A small-molecule ligand and the protein it binds are described below.
Small molecule (SMILES): CC(=O)N[C@H]1[C@H](O[C@H]2[C@H](O[C@@H]3O[C@@H](C)[C@@H](O)[C@@H](O)[C@@H]3O)[C@@H](NC(C)=O)CO[C@@H]2CO)O[C@H](CO)[C@@H](O[C@@H]2O[C@H](CO)[C@@H](O)[C@H](O)[C@@H]2O)[C@@H]1O

Sequence of chain 1.B:
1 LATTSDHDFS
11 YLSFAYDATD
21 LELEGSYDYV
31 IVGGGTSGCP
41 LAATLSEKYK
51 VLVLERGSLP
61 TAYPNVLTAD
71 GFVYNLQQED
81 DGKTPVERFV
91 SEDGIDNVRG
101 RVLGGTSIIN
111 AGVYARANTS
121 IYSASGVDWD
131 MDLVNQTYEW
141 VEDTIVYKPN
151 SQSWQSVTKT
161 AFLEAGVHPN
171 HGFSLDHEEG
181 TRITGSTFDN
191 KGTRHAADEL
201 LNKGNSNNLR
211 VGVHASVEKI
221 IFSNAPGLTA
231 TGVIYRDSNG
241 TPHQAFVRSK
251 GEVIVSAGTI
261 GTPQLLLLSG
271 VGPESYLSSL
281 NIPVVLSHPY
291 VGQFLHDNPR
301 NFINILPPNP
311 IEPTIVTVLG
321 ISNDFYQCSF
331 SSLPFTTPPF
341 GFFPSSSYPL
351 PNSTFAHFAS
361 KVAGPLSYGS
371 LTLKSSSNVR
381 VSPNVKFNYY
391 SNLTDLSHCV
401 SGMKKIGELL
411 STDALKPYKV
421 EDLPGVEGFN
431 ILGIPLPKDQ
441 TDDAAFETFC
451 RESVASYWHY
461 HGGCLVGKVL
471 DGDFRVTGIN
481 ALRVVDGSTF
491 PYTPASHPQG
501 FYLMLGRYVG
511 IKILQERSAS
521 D

Binding-site contacts:
Ligand atom C5 contacts residue ASN392 of chain 1.B at 3.7 Å.
Ligand atom O5 contacts residue ASN392 of chain 1.B at 2.4 Å (h-bond).
Ligand atom C7 contacts residue ASN392 of chain 1.B at 3.4 Å.
Ligand atom N2 contacts residue ASN392 of chain 1.B at 2.9 Å (h-bond).
Ligand atom O7 contacts residue ASN392 of chain 1.B at 3.3 Å (h-bond).
Ligand atom C4 contacts residue ASN392 of chain 1.B at 4.2 Å.
Ligand atom C2 contacts residue ASN392 of chain 1.B at 2.4 Å.
Ligand atom C3 contacts residue ASN392 of chain 1.B at 3.8 Å.
Ligand atom O6 contacts residue LEU366 of chain 1.B at 3.7 Å.
Ligand atom O5 contacts residue LEU366 of chain 1.B at 3.5 Å.
Ligand atom C5 contacts residue LEU366 of chain 1.B at 4.1 Å (hydrophobic).
Ligand atom C6 contacts residue LEU366 of chain 1.B at 3.9 Å (hydrophobic).
Ligand atom C1 contacts residue LEU366 of chain 1.B at 4.2 Å (hydrophobic).
Ligand atom C1 contacts residue ASN392 of chain 1.B at 1.4 Å.